Sequence of chain 1.C:
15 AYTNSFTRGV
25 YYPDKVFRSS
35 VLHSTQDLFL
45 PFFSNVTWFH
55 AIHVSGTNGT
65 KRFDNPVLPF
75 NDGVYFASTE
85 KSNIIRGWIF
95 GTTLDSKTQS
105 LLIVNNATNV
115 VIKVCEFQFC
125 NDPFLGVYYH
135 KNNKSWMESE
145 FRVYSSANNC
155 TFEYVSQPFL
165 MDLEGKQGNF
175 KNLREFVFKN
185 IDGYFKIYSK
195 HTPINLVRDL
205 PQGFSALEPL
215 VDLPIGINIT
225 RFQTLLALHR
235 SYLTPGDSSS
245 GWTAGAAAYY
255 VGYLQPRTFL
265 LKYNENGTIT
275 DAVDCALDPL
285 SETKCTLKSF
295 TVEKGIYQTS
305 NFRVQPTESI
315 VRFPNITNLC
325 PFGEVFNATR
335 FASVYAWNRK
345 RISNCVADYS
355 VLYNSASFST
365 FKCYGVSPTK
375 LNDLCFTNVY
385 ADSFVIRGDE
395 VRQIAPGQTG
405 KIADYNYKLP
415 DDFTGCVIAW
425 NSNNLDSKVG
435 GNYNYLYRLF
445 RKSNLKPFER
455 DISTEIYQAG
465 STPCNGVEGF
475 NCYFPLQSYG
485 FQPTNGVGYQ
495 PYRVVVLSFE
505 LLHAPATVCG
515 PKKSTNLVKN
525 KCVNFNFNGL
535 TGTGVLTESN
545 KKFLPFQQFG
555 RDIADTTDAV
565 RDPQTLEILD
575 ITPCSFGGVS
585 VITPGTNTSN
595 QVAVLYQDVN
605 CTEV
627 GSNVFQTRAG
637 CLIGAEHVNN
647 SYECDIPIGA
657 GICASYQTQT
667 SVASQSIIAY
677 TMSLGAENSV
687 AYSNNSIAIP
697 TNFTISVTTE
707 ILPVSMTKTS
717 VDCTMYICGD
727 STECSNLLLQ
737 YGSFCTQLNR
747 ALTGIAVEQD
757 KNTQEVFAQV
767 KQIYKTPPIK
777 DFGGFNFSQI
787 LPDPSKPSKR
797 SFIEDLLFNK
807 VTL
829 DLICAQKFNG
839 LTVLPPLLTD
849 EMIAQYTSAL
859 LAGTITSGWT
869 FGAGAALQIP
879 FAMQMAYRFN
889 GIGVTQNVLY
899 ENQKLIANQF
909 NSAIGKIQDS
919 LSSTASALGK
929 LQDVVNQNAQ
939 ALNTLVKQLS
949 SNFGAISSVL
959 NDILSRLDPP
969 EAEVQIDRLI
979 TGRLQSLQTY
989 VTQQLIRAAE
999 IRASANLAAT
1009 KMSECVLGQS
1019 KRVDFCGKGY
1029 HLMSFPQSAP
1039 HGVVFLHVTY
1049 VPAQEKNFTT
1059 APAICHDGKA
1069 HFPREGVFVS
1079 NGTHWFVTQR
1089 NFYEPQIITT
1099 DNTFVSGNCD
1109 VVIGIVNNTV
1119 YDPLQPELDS

The small molecule below binds the protein below.
Small molecule (SMILES): CC(=O)N[C@@H]1[C@@H](O)[C@H](O)[C@@H](CO)O[C@H]1O

Binding-site contacts:
Ligand atom C3 contacts residue ASN604 of chain 1.C at 3.8 Å.
Ligand atom C1 contacts residue ASN604 of chain 1.C at 1.4 Å.
Ligand atom O5 contacts residue ASN604 of chain 1.C at 2.4 Å (h-bond).
Ligand atom N2 contacts residue ASN604 of chain 1.C at 2.9 Å (h-bond).
Ligand atom O6 contacts residue THR606 of chain 1.C at 4.2 Å.
Ligand atom C2 contacts residue ASN604 of chain 1.C at 2.5 Å.
Ligand atom C4 contacts residue ASN604 of chain 1.C at 4.2 Å.
Ligand atom O5 contacts residue THR606 of chain 1.C at 3.9 Å.
Ligand atom C5 contacts residue ASN604 of chain 1.C at 3.7 Å.
Ligand atom C7 contacts residue ASN604 of chain 1.C at 3.5 Å.
Ligand atom O7 contacts residue ASN604 of chain 1.C at 3.8 Å.